Sequence of chain 1.B:
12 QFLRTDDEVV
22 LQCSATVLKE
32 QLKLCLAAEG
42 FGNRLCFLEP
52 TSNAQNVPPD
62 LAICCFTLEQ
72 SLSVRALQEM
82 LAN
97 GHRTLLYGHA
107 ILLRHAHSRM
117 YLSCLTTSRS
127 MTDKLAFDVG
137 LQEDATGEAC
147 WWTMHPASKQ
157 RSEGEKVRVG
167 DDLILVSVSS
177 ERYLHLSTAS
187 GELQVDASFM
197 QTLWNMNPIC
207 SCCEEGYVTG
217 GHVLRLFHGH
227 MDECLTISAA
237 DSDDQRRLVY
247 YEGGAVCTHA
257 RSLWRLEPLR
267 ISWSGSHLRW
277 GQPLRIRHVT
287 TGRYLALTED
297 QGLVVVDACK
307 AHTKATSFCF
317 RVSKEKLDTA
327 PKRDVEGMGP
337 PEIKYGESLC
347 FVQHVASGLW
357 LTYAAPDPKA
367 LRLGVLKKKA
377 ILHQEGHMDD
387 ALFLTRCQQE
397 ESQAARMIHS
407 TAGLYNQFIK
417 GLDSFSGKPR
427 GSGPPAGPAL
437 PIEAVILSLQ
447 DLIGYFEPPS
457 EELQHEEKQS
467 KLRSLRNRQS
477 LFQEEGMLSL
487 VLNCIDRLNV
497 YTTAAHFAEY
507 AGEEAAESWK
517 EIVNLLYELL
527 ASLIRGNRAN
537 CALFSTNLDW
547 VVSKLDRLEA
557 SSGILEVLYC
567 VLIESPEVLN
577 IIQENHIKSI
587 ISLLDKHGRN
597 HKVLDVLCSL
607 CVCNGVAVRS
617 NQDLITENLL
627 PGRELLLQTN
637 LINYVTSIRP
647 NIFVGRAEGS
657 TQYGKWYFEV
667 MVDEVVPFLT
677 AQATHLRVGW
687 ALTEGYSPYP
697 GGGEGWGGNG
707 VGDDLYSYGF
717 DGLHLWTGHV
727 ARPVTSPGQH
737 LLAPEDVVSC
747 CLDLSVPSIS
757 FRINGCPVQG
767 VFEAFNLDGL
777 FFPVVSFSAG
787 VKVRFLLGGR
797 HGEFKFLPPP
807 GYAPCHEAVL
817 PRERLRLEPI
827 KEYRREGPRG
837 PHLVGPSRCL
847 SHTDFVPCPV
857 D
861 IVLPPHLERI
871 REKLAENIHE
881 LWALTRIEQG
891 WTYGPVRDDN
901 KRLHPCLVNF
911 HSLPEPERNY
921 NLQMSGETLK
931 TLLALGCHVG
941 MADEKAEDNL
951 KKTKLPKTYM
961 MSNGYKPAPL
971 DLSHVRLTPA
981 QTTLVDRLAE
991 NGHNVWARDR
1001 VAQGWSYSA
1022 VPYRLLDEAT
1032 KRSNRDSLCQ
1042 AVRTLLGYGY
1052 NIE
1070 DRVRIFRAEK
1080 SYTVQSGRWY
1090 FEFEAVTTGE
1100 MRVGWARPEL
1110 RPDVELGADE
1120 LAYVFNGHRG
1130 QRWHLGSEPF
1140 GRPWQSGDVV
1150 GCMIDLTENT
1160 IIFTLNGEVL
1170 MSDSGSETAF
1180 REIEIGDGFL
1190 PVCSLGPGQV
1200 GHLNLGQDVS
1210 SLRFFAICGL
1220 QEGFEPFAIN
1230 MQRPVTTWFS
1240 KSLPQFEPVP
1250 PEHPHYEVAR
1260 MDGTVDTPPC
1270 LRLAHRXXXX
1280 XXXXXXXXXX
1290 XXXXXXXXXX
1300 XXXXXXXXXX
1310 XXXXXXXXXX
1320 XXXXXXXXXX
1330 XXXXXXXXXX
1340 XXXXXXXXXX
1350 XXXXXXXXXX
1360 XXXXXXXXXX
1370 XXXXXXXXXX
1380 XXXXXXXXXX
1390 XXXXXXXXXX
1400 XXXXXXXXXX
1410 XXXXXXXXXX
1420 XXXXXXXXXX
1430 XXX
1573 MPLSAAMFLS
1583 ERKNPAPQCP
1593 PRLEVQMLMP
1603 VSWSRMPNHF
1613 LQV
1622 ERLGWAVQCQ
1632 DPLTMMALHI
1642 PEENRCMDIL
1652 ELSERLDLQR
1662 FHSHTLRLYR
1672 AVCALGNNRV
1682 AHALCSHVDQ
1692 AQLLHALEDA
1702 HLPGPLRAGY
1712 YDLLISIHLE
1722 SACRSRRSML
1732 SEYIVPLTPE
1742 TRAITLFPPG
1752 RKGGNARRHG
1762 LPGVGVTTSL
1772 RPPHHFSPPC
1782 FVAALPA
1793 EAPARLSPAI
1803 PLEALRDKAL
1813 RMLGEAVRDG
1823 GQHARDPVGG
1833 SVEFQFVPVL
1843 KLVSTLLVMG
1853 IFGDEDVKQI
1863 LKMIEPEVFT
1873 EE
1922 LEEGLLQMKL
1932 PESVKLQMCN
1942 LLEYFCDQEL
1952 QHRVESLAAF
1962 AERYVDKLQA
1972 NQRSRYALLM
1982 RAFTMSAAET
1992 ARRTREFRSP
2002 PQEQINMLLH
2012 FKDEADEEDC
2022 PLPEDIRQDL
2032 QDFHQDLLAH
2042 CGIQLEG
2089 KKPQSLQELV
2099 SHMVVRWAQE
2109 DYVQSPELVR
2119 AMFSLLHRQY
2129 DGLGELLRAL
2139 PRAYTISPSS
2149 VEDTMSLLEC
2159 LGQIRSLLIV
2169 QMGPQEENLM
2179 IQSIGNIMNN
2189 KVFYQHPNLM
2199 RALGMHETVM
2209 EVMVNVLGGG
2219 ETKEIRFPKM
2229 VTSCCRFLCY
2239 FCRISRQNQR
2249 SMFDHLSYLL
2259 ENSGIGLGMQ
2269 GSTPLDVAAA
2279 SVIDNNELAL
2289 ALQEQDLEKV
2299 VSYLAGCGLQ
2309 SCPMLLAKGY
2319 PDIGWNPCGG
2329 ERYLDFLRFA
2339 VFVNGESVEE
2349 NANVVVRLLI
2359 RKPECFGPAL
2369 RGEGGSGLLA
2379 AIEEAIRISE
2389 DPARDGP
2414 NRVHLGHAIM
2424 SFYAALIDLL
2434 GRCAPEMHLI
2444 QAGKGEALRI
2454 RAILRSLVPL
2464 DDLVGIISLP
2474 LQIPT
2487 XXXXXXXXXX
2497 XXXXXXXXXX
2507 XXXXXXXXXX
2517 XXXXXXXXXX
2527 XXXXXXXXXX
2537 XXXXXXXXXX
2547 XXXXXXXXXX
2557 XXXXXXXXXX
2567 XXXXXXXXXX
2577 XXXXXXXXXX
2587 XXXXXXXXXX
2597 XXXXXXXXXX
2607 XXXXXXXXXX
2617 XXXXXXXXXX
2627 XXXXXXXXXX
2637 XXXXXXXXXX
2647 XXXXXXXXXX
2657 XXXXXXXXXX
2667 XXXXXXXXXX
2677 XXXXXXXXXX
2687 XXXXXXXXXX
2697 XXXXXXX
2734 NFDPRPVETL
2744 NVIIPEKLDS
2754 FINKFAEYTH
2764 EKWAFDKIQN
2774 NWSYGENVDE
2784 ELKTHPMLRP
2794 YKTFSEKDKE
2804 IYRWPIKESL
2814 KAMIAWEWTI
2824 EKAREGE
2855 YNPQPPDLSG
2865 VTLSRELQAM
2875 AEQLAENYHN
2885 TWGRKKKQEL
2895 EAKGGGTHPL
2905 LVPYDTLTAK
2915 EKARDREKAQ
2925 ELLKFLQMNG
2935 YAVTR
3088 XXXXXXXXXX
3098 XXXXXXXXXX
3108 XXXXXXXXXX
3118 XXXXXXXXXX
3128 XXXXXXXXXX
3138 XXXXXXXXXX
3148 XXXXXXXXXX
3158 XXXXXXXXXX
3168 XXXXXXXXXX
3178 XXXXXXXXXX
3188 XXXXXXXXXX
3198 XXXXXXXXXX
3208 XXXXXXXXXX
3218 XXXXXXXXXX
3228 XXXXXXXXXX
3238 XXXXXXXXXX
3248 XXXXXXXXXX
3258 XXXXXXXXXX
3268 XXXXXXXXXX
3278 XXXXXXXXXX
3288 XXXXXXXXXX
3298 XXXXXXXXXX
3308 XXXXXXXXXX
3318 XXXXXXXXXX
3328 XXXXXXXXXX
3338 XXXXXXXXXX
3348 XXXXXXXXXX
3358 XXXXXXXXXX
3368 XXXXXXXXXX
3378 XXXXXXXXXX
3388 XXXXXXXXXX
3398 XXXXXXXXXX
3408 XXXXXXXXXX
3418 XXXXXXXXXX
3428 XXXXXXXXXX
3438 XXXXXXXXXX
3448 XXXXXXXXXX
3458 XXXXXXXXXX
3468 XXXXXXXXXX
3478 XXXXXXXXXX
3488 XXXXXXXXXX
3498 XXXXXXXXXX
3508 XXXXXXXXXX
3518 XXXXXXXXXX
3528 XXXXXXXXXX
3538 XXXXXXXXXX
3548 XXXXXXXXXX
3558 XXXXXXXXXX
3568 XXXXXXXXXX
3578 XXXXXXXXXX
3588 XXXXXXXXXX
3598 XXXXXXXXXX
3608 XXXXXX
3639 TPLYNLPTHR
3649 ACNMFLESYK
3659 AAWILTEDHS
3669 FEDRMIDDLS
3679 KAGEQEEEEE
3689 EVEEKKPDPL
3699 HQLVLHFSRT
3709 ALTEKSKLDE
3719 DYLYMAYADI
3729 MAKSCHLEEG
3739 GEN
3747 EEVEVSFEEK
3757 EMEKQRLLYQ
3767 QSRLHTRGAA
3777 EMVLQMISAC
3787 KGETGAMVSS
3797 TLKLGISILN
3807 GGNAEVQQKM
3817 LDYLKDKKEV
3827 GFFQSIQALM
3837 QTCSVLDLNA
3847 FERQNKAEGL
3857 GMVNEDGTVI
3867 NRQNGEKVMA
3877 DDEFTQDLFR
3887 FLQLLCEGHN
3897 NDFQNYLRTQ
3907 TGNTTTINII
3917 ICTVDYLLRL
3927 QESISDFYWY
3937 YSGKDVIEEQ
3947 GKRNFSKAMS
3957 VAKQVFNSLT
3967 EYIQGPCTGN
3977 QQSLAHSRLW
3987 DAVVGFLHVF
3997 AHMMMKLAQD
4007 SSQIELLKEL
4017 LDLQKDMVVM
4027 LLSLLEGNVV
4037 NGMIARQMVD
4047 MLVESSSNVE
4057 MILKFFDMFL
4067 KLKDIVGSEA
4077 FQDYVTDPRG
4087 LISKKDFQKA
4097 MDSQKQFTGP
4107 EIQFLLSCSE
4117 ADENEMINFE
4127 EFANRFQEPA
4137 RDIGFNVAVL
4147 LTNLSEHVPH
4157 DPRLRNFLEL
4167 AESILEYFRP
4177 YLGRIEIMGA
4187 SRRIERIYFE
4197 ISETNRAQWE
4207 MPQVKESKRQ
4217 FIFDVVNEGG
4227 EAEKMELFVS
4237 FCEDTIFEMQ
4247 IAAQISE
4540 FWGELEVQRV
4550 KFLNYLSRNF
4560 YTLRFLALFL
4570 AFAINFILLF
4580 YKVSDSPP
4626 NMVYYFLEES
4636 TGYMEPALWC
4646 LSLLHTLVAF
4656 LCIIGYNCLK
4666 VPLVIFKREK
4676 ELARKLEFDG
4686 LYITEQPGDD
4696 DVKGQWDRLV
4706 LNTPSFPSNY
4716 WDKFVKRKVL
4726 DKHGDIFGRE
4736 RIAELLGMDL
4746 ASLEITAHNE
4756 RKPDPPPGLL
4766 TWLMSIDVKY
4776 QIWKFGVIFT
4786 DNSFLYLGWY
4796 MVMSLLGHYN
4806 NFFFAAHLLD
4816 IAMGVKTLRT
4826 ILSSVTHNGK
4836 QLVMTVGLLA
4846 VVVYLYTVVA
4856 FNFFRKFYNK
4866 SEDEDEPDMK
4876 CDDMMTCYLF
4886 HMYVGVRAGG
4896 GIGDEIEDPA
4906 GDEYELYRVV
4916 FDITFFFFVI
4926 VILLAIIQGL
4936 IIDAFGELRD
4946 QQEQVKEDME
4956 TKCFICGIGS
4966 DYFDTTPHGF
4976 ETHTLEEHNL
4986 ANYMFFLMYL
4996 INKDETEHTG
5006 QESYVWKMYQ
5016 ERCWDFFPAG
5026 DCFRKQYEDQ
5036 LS

Binding-site contacts:
Ligand atom O2B contacts residue LYS4214 of chain 1.B at 3.7 Å.
Ligand atom C8 contacts residue ASN4984 of chain 1.B at 4.4 Å.
Ligand atom O2A contacts residue LYS4214 of chain 1.B at 4.0 Å.
Ligand atom O3' contacts residue CA1 of chain 1.K at 3.4 Å.
Ligand atom N6 contacts residue CYS4958 of chain 1.B at 3.2 Å (h-bond).
Ligand atom N6 contacts residue PHE4959 of chain 1.B at 4.3 Å.
Ligand atom O4' contacts residue MET4954 of chain 1.B at 3.1 Å.
Ligand atom C2' contacts residue CA1 of chain 1.K at 3.9 Å.
Ligand atom C2' contacts residue THR4979 of chain 1.B at 4.1 Å.
Ligand atom C3' contacts residue CA1 of chain 1.K at 4.1 Å.
Ligand atom N9 contacts residue MET4954 of chain 1.B at 3.1 Å.
Ligand atom C5 contacts residue ASN4984 of chain 1.B at 4.4 Å.
Ligand atom C1' contacts residue THR4979 of chain 1.B at 4.0 Å.
Ligand atom C6 contacts residue MET4954 of chain 1.B at 3.7 Å (hydrophobic).
Ligand atom C2 contacts residue MET4954 of chain 1.B at 3.1 Å (hydrophobic).
Ligand atom C6 contacts residue LEU4985 of chain 1.B at 3.9 Å (hydrophobic).
Ligand atom O3A contacts residue ARG4215 of chain 1.B at 4.1 Å.
Ligand atom O1A contacts residue MET4954 of chain 1.B at 4.3 Å.
Ligand atom N3 contacts residue MET4954 of chain 1.B at 2.6 Å.
Ligand atom PB contacts residue ARG4215 of chain 1.B at 4.3 Å.
Ligand atom C6 contacts residue CYS4958 of chain 1.B at 3.4 Å (hydrophobic).
Ligand atom C3B contacts residue ARG4215 of chain 1.B at 4.4 Å.
Ligand atom C2 contacts residue CYS4958 of chain 1.B at 3.7 Å (hydrophobic).
Ligand atom O2' contacts residue THR4979 of chain 1.B at 3.1 Å (h-bond).
Ligand atom C4 contacts residue MET4954 of chain 1.B at 2.6 Å (hydrophobic).
Ligand atom O2B contacts residue ARG4215 of chain 1.B at 3.4 Å (salt-bridge).
Ligand atom O3' contacts residue THR4979 of chain 1.B at 4.2 Å.
Ligand atom N6 contacts residue LEU4985 of chain 1.B at 2.7 Å.
Ligand atom O2' contacts residue CA1 of chain 1.K at 3.0 Å.
Ligand atom N7 contacts residue MET4954 of chain 1.B at 3.9 Å.
Ligand atom C5' contacts residue MET4954 of chain 1.B at 3.6 Å (hydrophobic).
Ligand atom C5 contacts residue MET4954 of chain 1.B at 3.3 Å (hydrophobic).
Ligand atom C1' contacts residue MET4954 of chain 1.B at 3.7 Å (hydrophobic).
Ligand atom N1 contacts residue CYS4958 of chain 1.B at 2.8 Å (h-bond).
Ligand atom N1 contacts residue MET4954 of chain 1.B at 3.6 Å.
Ligand atom C8 contacts residue MET4954 of chain 1.B at 3.8 Å (hydrophobic).
Ligand atom N7 contacts residue ASN4984 of chain 1.B at 4.0 Å.
Ligand atom C4' contacts residue MET4954 of chain 1.B at 4.1 Å (hydrophobic).
Ligand atom O4' contacts residue THR4979 of chain 1.B at 4.4 Å.
Ligand atom C5 contacts residue LEU4985 of chain 1.B at 4.5 Å (hydrophobic).

This small molecule binds to this protein.
Small molecule (SMILES): Nc1ncnc2c1ncn2[C@@H]1O[C@H](CO[P](=O)(O)O[P](=O)(O)CP(=O)(O)O)[C@@H](O)[C@H]1O